Binding-site contacts:
Ligand atom C1 contacts residue TYR264 of chain 2.A at 3.2 Å (hydrophobic).
Ligand atom C4 contacts residue LEU238 of chain 2.A at 3.7 Å (hydrophobic).
Ligand atom N21 contacts residue ILE256 of chain 2.A at 3.4 Å.
Ligand atom N21 contacts residue ILE265 of chain 2.A at 3.5 Å.
Ligand atom C18 contacts residue ILE256 of chain 2.A at 3.2 Å (hydrophobic).
Ligand atom O23 contacts residue LEU238 of chain 2.A at 3.3 Å.
Ligand atom C5 contacts residue ILE265 of chain 2.A at 3.1 Å (hydrophobic).
Ligand atom O23 contacts residue MET200 of chain 2.A at 3.9 Å.
Ligand atom C7 contacts residue LEU201 of chain 2.A at 3.4 Å (hydrophobic).
Ligand atom C2 contacts residue ALA261 of chain 2.A at 4.0 Å (hydrophobic).
Ligand atom C4 contacts residue LEU201 of chain 2.A at 3.7 Å (hydrophobic).
Ligand atom C4 contacts residue ALA261 of chain 2.A at 4.0 Å (hydrophobic).
Ligand atom C8 contacts residue LEU238 of chain 2.A at 4.0 Å (hydrophobic).
Ligand atom C17 contacts residue LEU252 of chain 2.A at 3.9 Å (hydrophobic).
Ligand atom C7 contacts residue LEU238 of chain 2.A at 3.8 Å (hydrophobic).
Ligand atom N20 contacts residue ILE235 of chain 2.A at 4.0 Å.
Ligand atom C16 contacts residue LEU201 of chain 2.A at 3.8 Å (hydrophobic).
Ligand atom C13 contacts residue LEU201 of chain 2.A at 3.4 Å (hydrophobic).
Ligand atom C8 contacts residue HIS234 of chain 2.A at 3.4 Å.
Ligand atom C5 contacts residue LEU201 of chain 2.A at 3.8 Å (hydrophobic).
Ligand atom C9 contacts residue LEU238 of chain 2.A at 3.4 Å (hydrophobic).
Ligand atom F24 contacts residue LEU201 of chain 2.A at 3.6 Å.
Ligand atom C19 contacts residue ILE256 of chain 2.A at 4.0 Å (hydrophobic).
Ligand atom C11 contacts residue LEU201 of chain 2.A at 3.6 Å (hydrophobic).
Ligand atom S25 contacts residue PRO197 of chain 2.A at 3.4 Å (h-bond).
Ligand atom S25 contacts residue GLU198 of chain 2.A at 3.6 Å.
Ligand atom C2 contacts residue SER260 of chain 2.A at 3.9 Å.
Ligand atom C13 contacts residue LEU238 of chain 2.A at 4.0 Å (hydrophobic).
Ligand atom C15 contacts residue LEU238 of chain 2.A at 3.4 Å (hydrophobic).
Ligand atom C5 contacts residue ALA261 of chain 2.A at 3.9 Å (hydrophobic).
Ligand atom C17 contacts residue ILE256 of chain 2.A at 3.8 Å (hydrophobic).
Ligand atom C17 contacts residue PRO248 of chain 2.A at 3.7 Å (hydrophobic).
Ligand atom C9 contacts residue LEU201 of chain 2.A at 3.5 Å (hydrophobic).
Ligand atom C8 contacts residue MET200 of chain 2.A at 3.9 Å (hydrophobic).
Ligand atom C17 contacts residue LEU297 of chain 2.A at 3.1 Å (hydrophobic).
Ligand atom F24 contacts residue MET200 of chain 2.A at 3.6 Å.
Ligand atom C11 contacts residue ILE265 of chain 2.A at 3.6 Å (hydrophobic).
Ligand atom C3 contacts residue TYR264 of chain 2.A at 3.1 Å (hydrophobic).
Ligand atom C7 contacts residue PRO197 of chain 2.A at 4.0 Å (hydrophobic).
Ligand atom N21 contacts residue LEU201 of chain 2.A at 3.6 Å.

The protein below binds the small molecule below.
Small molecule (SMILES): CC(C)Nc1nc2ccc(-c3ocnc3-c3ccccc3F)cc2s1

Sequence of chain 2.A:
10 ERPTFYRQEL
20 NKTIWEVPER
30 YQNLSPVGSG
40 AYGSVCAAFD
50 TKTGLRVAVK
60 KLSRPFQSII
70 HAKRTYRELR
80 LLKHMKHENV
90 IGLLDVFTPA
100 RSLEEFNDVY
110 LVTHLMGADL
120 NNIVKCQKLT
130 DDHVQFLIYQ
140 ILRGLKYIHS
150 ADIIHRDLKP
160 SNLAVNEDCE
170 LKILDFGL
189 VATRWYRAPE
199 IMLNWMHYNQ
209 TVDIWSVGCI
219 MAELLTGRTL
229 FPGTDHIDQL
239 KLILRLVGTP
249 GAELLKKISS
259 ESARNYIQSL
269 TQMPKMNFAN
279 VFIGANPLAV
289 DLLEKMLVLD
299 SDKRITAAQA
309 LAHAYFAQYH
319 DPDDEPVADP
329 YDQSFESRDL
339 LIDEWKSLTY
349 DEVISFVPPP